Binding-site contacts:
Ligand atom C13 contacts residue LEU32 of chain 1.A at 3.9 Å (hydrophobic).
Ligand atom O2 contacts residue LEU38 of chain 1.A at 3.9 Å.
Ligand atom F3 contacts residue PHE95 of chain 1.A at 3.4 Å.
Ligand atom C13 contacts residue ASN36 of chain 1.A at 3.5 Å.
Ligand atom F1 contacts residue MET118 of chain 1.A at 3.7 Å.
Ligand atom C12 contacts residue ASN36 of chain 1.A at 3.5 Å.
Ligand atom O1 contacts residue MET80 of chain 1.A at 3.4 Å.
Ligand atom C5 contacts residue GLN42 of chain 1.A at 3.5 Å.
Ligand atom O11 contacts residue ASN36 of chain 1.A at 2.6 Å (h-bond).
Ligand atom C3 contacts residue MET76 of chain 1.A at 3.8 Å (hydrophobic).
Ligand atom O10 contacts residue MET73 of chain 1.A at 3.6 Å.
Ligand atom F2 contacts residue MET76 of chain 1.A at 3.2 Å.
Ligand atom F3 contacts residue MET80 of chain 1.A at 3.5 Å.
Ligand atom C1 contacts residue LEU35 of chain 1.A at 3.9 Å (hydrophobic).
Ligand atom C5 contacts residue LEU38 of chain 1.A at 3.8 Å (hydrophobic).
Ligand atom C5 contacts residue MET76 of chain 1.A at 3.8 Å (hydrophobic).
Ligand atom C12 contacts residue ALA208 of chain 1.A at 3.9 Å (hydrophobic).
Ligand atom C4 contacts residue MET76 of chain 1.A at 3.9 Å (hydrophobic).
Ligand atom C4 contacts residue PHE95 of chain 1.A at 3.8 Å (hydrophobic).
Ligand atom O11 contacts residue LEU35 of chain 1.A at 3.2 Å (h-bond).
Ligand atom C4 contacts residue GLN42 of chain 1.A at 3.6 Å.
Ligand atom O1 contacts residue GLN42 of chain 1.A at 3.3 Å (h-bond).
Ligand atom F2 contacts residue VAL77 of chain 1.A at 3.0 Å.
Ligand atom C3 contacts residue PHE95 of chain 1.A at 3.9 Å (hydrophobic).
Ligand atom O1 contacts residue ARG83 of chain 1.A at 3.9 Å.
Ligand atom O2 contacts residue ARG83 of chain 1.A at 3.0 Å (salt-bridge).
Ligand atom F3 contacts residue MET118 of chain 1.A at 3.9 Å.
Ligand atom N9 contacts residue LEU35 of chain 1.A at 3.4 Å (h-bond).
Ligand atom N1 contacts residue GLN42 of chain 1.A at 3.1 Å (h-bond).
Ligand atom C6 contacts residue GLY39 of chain 1.A at 3.9 Å.
Ligand atom O1 contacts residue MET76 of chain 1.A at 2.8 Å (h-bond).
Ligand atom N1 contacts residue PHE95 of chain 1.A at 3.9 Å.
Ligand atom F1 contacts residue LEU204 of chain 1.A at 3.4 Å.
Ligand atom F2 contacts residue MET73 of chain 1.A at 3.9 Å.
Ligand atom O2 contacts residue GLN42 of chain 1.A at 3.0 Å (h-bond).
Ligand atom C11 contacts residue ASN36 of chain 1.A at 3.5 Å.
Ligand atom C1 contacts residue MET76 of chain 1.A at 3.8 Å (hydrophobic).
Ligand atom C2 contacts residue MET76 of chain 1.A at 3.7 Å (hydrophobic).
Ligand atom O2 contacts residue PHE95 of chain 1.A at 3.5 Å (h-bond).
Ligand atom C6 contacts residue LEU35 of chain 1.A at 3.5 Å (hydrophobic).

Sequence of chain 1.A:
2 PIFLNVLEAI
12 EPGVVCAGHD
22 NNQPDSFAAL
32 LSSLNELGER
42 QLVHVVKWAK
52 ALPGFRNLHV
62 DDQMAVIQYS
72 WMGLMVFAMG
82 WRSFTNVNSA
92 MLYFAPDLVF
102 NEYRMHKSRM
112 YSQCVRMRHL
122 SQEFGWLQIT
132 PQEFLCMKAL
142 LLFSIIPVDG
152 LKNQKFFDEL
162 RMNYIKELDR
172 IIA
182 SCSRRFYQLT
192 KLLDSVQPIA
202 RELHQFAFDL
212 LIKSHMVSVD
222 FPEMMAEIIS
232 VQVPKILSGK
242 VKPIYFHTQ

A small-molecule ligand and the protein it binds are described below.
Small molecule (SMILES): CC(C)(O)C(=O)Nc1ccc([N+](=O)[O-])c(C(F)(F)F)c1